Sequence of chain 1.C:
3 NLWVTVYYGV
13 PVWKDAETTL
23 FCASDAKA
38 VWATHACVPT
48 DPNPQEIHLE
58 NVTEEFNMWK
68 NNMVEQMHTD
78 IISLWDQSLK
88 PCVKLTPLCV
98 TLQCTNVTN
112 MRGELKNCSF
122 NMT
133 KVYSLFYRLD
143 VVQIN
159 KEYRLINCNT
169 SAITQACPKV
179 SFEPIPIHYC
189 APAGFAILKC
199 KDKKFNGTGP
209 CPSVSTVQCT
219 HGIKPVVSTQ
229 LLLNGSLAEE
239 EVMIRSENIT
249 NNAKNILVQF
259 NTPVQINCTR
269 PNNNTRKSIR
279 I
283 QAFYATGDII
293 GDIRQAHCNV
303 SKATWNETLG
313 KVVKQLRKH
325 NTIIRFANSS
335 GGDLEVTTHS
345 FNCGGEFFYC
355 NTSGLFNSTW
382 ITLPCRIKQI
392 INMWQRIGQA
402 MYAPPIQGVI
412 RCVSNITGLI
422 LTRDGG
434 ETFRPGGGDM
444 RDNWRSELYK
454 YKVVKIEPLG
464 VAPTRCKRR

Sequence of chain 1.I:
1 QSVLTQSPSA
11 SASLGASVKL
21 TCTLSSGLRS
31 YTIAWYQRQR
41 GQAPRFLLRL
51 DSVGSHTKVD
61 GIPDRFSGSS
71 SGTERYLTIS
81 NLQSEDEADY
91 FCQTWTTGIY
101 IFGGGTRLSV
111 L

Binding-site contacts:
Ligand atom O6 contacts residue ASP60 of chain 1.I at 3.3 Å.
Ligand atom O4 contacts residue ASP60 of chain 1.I at 4.5 Å.
Ligand atom C6 contacts residue ASN249 of chain 1.C at 3.5 Å.
Ligand atom O7 contacts residue THR248 of chain 1.C at 4.5 Å.
Ligand atom C5 contacts residue ASN249 of chain 1.C at 4.5 Å.
Ligand atom C3 contacts residue ASN246 of chain 1.C at 3.7 Å.
Ligand atom C8 contacts residue ASN246 of chain 1.C at 4.5 Å.
Ligand atom C5 contacts residue ASN246 of chain 1.C at 3.6 Å.
Ligand atom C7 contacts residue ASN246 of chain 1.C at 3.6 Å.
Ligand atom C5 contacts residue ASP60 of chain 1.I at 3.8 Å.
Ligand atom C2 contacts residue ASN246 of chain 1.C at 2.5 Å.
Ligand atom N2 contacts residue ASN246 of chain 1.C at 2.8 Å (h-bond).
Ligand atom C6 contacts residue THR248 of chain 1.C at 3.7 Å.
Ligand atom C4 contacts residue ASN246 of chain 1.C at 4.3 Å.
Ligand atom C5 contacts residue THR248 of chain 1.C at 4.4 Å.
Ligand atom O7 contacts residue ASN246 of chain 1.C at 4.1 Å.
Ligand atom O5 contacts residue ASN249 of chain 1.C at 4.0 Å.
Ligand atom O6 contacts residue ASN249 of chain 1.C at 3.7 Å.
Ligand atom O5 contacts residue ASN246 of chain 1.C at 2.5 Å (h-bond).
Ligand atom C6 contacts residue ASP60 of chain 1.I at 4.0 Å.
Ligand atom C1 contacts residue ASN246 of chain 1.C at 1.4 Å.

A protein and the small-molecule ligand that binds it are described below.
Small molecule (SMILES): CC(=O)N[C@H]1[C@H](O[C@H]2[C@H](O)[C@@H](NC(C)=O)CO[C@@H]2CO)O[C@H](CO)[C@@H](O[C@@H]2O[C@H](CO)[C@@H](O)[C@H](O)[C@@H]2O)[C@@H]1O